A protein and the small-molecule ligand that binds it are described below.
Small molecule (SMILES): CC(=O)[C@H]1CC[C@H]2[C@@H]3CCC4=CC(=O)CC[C@]4(C)[C@H]3CC[C@]12C

Binding-site contacts:
Ligand atom O3 contacts residue VAL128 of chain 1.A at 3.5 Å.
Ligand atom O20 contacts residue HIS222 of chain 1.A at 2.9 Å (h-bond).
Ligand atom O20 contacts residue NAP1 of chain 1.B at 3.2 Å.
Ligand atom C2 contacts residue VAL128 of chain 1.A at 4.3 Å (hydrophobic).
Ligand atom C4 contacts residue ILE129 of chain 1.A at 3.5 Å (hydrophobic).
Ligand atom C5 contacts residue ILE129 of chain 1.A at 3.8 Å (hydrophobic).
Ligand atom C1 contacts residue LEU54 of chain 1.A at 4.2 Å (hydrophobic).
Ligand atom C8 contacts residue TRP227 of chain 1.A at 4.2 Å (hydrophobic).
Ligand atom O3 contacts residue GLU127 of chain 1.A at 3.6 Å (salt-bridge).
Ligand atom C11 contacts residue LEU54 of chain 1.A at 4.1 Å (hydrophobic).
Ligand atom C21 contacts residue TYR55 of chain 1.A at 3.5 Å (hydrophobic).
Ligand atom C21 contacts residue NAP1 of chain 1.B at 3.4 Å.
Ligand atom C13 contacts residue TYR24 of chain 1.A at 4.2 Å (hydrophobic).
Ligand atom C19 contacts residue TRP227 of chain 1.A at 3.6 Å (hydrophobic).
Ligand atom C20 contacts residue TYR24 of chain 1.A at 4.2 Å (hydrophobic).
Ligand atom C11 contacts residue TYR24 of chain 1.A at 3.5 Å (hydrophobic).
Ligand atom C21 contacts residue HIS222 of chain 1.A at 4.2 Å.
Ligand atom C7 contacts residue TRP227 of chain 1.A at 4.3 Å (hydrophobic).
Ligand atom C13 contacts residue LEU54 of chain 1.A at 4.3 Å (hydrophobic).
Ligand atom C3 contacts residue VAL128 of chain 1.A at 3.9 Å (hydrophobic).
Ligand atom C6 contacts residue ILE129 of chain 1.A at 3.4 Å (hydrophobic).
Ligand atom C18 contacts residue TRP227 of chain 1.A at 3.7 Å (hydrophobic).
Ligand atom C16 contacts residue LEU308 of chain 1.A at 3.6 Å (hydrophobic).
Ligand atom O20 contacts residue LEU306 of chain 1.A at 3.3 Å.
Ligand atom C21 contacts residue TYR24 of chain 1.A at 3.7 Å (hydrophobic).
Ligand atom C7 contacts residue ILE129 of chain 1.A at 3.9 Å (hydrophobic).
Ligand atom C19 contacts residue TYR24 of chain 1.A at 4.3 Å (hydrophobic).
Ligand atom C18 contacts residue HIS222 of chain 1.A at 4.2 Å.
Ligand atom C6 contacts residue TRP227 of chain 1.A at 3.4 Å (hydrophobic).
Ligand atom C18 contacts residue GLU224 of chain 1.A at 3.9 Å.
Ligand atom C15 contacts residue LEU308 of chain 1.A at 3.5 Å (hydrophobic).
Ligand atom C12 contacts residue LEU54 of chain 1.A at 3.7 Å (hydrophobic).
Ligand atom C14 contacts residue LEU54 of chain 1.A at 3.9 Å (hydrophobic).
Ligand atom C16 contacts residue LEU306 of chain 1.A at 4.0 Å (hydrophobic).
Ligand atom C20 contacts residue HIS222 of chain 1.A at 3.5 Å.
Ligand atom C9 contacts residue LEU54 of chain 1.A at 3.9 Å (hydrophobic).
Ligand atom C5 contacts residue TRP227 of chain 1.A at 4.0 Å (hydrophobic).
Ligand atom C18 contacts residue TYR24 of chain 1.A at 3.4 Å (hydrophobic).
Ligand atom C12 contacts residue TYR24 of chain 1.A at 3.4 Å (hydrophobic).
Ligand atom C20 contacts residue NAP1 of chain 1.B at 3.9 Å.

Sequence of chain 1.A:
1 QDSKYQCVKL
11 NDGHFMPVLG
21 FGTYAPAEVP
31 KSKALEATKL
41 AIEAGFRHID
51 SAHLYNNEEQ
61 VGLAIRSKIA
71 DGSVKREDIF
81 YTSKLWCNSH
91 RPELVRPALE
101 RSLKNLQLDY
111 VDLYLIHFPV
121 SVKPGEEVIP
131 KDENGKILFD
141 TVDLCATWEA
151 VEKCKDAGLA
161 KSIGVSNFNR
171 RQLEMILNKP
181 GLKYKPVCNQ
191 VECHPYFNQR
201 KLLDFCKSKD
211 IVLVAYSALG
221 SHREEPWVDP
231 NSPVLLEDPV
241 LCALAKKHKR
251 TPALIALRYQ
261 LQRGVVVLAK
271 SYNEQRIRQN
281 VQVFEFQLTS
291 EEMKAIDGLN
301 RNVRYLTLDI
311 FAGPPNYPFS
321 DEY